Sequence of chain 2.A:
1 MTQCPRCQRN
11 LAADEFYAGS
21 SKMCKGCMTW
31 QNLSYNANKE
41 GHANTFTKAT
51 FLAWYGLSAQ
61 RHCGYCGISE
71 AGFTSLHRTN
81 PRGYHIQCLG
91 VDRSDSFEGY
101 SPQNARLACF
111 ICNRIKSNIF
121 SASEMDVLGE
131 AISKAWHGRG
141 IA

This small molecule binds to this protein.
Small molecule (SMILES): Cc1cn([C@H]2C[C@H](O[P](=O)(O)OC[C@H]3O[C@@H](n4cnc5c(N)ncnc54)C[C@@H]3O[P](=O)(O)OC[C@H]3O[C@@H](n4cnc5c(N)ncnc54)C[C@@H]3O[P](=O)(O)OC[C@H]3O[C@@H](n4cnc5c(=O)nc(N)[nH]c54)C[C@@H]3O[P](=O)(O)OC[C@H]3O[C@@H](n4ccc(N)nc4=O)C[C@@H]3O[P](=O)(O)OC[C@H]3O[C@@H](n4ccc(N)nc4=O)C[C@@H]3O[P](=O)(O)OC[C@H]3O[C@@H](n4cc(C)c(=O)[nH]c4=O)C[C@@H]3O[P](=O)(O)OC[C@H]3O[C@@H](n4ccc(N)nc4=O)C[C@@H]3O)[C@@H](COP(=O)(O)O)O2)c(=O)[nH]c1=O

Binding-site contacts:
Ligand atom OP2 contacts residue CYS88 of chain 2.A at 3.2 Å (h-bond).
Ligand atom OP2 contacts residue TYR17 of chain 2.A at 2.7 Å (h-bond).
Ligand atom OP1 contacts residue GLN87 of chain 2.A at 3.0 Å (h-bond).
Ligand atom C3' contacts residue SER20 of chain 2.A at 3.4 Å.
Ligand atom O4' contacts residue ASN80 of chain 2.A at 3.0 Å (h-bond).
Ligand atom O3' contacts residue PHE110 of chain 2.A at 3.3 Å.
Ligand atom O5' contacts residue GLY19 of chain 2.A at 3.4 Å.
Ligand atom P contacts residue TYR100 of chain 2.A at 3.4 Å.
Ligand atom OP2 contacts residue GLY90 of chain 2.A at 3.3 Å.
Ligand atom O5' contacts residue TYR17 of chain 2.A at 3.5 Å.
Ligand atom C8 contacts residue SER21 of chain 2.A at 3.1 Å.
Ligand atom C2' contacts residue ASN32 of chain 2.A at 3.5 Å.
Ligand atom O2 contacts residue PHE110 of chain 2.A at 3.5 Å.
Ligand atom N3 contacts residue PRO81 of chain 2.A at 3.5 Å.
Ligand atom OP1 contacts residue TYR100 of chain 2.A at 3.3 Å (h-bond).
Ligand atom N6 contacts residue ASN32 of chain 2.A at 2.9 Å (h-bond).
Ligand atom OP1 contacts residue GLY19 of chain 2.A at 3.0 Å (h-bond).
Ligand atom N7 contacts residue ASN32 of chain 2.A at 3.1 Å (h-bond).
Ligand atom N6 contacts residue ASN36 of chain 2.A at 3.0 Å (h-bond).
Ligand atom C5' contacts residue TYR100 of chain 2.A at 3.3 Å (hydrophobic).
Ligand atom O5' contacts residue SER20 of chain 2.A at 3.5 Å (h-bond).
Ligand atom N7 contacts residue PT1 of chain 2.G at 3.0 Å.
Ligand atom C5' contacts residue HIS85 of chain 2.A at 3.0 Å.
Ligand atom OP2 contacts residue SER21 of chain 2.A at 2.8 Å (h-bond).
Ligand atom OP1 contacts residue ILE86 of chain 2.A at 3.3 Å.
Ligand atom OP2 contacts residue TYR17 of chain 2.A at 3.4 Å.
Ligand atom C8 contacts residue ASN32 of chain 2.A at 3.4 Å.
Ligand atom O2 contacts residue PRO81 of chain 2.A at 3.2 Å.
Ligand atom C1' contacts residue PHE110 of chain 2.A at 3.4 Å (hydrophobic).
Ligand atom OP1 contacts residue GLN87 of chain 2.A at 2.7 Å (h-bond).
Ligand atom C2 contacts residue ARG82 of chain 2.A at 3.5 Å.
Ligand atom O4 contacts residue LYS39 of chain 2.A at 3.0 Å (salt-bridge).
Ligand atom C8 contacts residue MET28 of chain 2.A at 3.5 Å (hydrophobic).
Ligand atom OP2 contacts residue NA1 of chain 2.S at 3.4 Å (h-bond).
Ligand atom N7 contacts residue ASN36 of chain 2.A at 3.1 Å (h-bond).
Ligand atom OP2 contacts residue TYR100 of chain 2.A at 2.6 Å (h-bond).
Ligand atom OP1 contacts residue ARG93 of chain 2.A at 2.8 Å (salt-bridge).
Ligand atom O3' contacts residue ASN80 of chain 2.A at 3.3 Å (h-bond).
Ligand atom OP2 contacts residue SER20 of chain 2.A at 2.3 Å (h-bond).
Ligand atom OP1 contacts residue CYS88 of chain 2.A at 3.4 Å (h-bond).